This protein binds this small molecule.
Small molecule (SMILES): Nc1ncnc2c1ncn2[C@@H]1O[C@H](COP(=O)(O)OP(=O)(O)OP(O)(O)=S)[C@@H](O)[C@H]1O

Binding-site contacts:
Ligand atom PG contacts residue GLY19 of chain 1.D at 3.5 Å.
Ligand atom O2A contacts residue SER21 of chain 1.D at 3.5 Å (h-bond).
Ligand atom O3B contacts residue GLY17 of chain 1.D at 3.1 Å (h-bond).
Ligand atom PA contacts residue SER21 of chain 1.D at 3.4 Å.
Ligand atom C4' contacts residue SER21 of chain 1.D at 3.5 Å.
Ligand atom O1B contacts residue GLY17 of chain 1.D at 3.9 Å.
Ligand atom O3G contacts residue THR18 of chain 1.D at 3.7 Å.
Ligand atom PG contacts residue GLY17 of chain 1.D at 4.0 Å.
Ligand atom O3G contacts residue GLY19 of chain 1.D at 2.7 Å (h-bond).
Ligand atom O5' contacts residue SER21 of chain 1.D at 2.4 Å (h-bond).
Ligand atom S1G contacts residue SER21 of chain 1.D at 3.8 Å.
Ligand atom O2B contacts residue GLY17 of chain 1.D at 4.1 Å.
Ligand atom C2' contacts residue ASP61 of chain 1.D at 3.7 Å.
Ligand atom O1B contacts residue PRO16 of chain 1.D at 3.8 Å.
Ligand atom C3' contacts residue ASP62 of chain 1.D at 4.0 Å.
Ligand atom O2' contacts residue PRO44 of chain 1.D at 3.6 Å.
Ligand atom C5' contacts residue SER21 of chain 1.D at 2.9 Å.
Ligand atom O3G contacts residue GLY17 of chain 1.D at 3.6 Å.
Ligand atom C3' contacts residue ASP61 of chain 1.D at 3.4 Å.
Ligand atom C5' contacts residue ASP61 of chain 1.D at 3.4 Å.
Ligand atom O3' contacts residue PRO44 of chain 1.D at 3.2 Å.
Ligand atom PG contacts residue LYS20 of chain 1.D at 4.2 Å.
Ligand atom O4' contacts residue SER21 of chain 1.D at 2.9 Å (h-bond).
Ligand atom O3' contacts residue ASP62 of chain 1.D at 3.5 Å.
Ligand atom O4' contacts residue ASP61 of chain 1.D at 3.2 Å (salt-bridge).
Ligand atom S1G contacts residue GLY19 of chain 1.D at 3.2 Å (h-bond).
Ligand atom S1G contacts residue LYS20 of chain 1.D at 3.0 Å (salt-bridge).
Ligand atom S1G contacts residue THR18 of chain 1.D at 3.7 Å.
Ligand atom PB contacts residue GLY17 of chain 1.D at 3.8 Å.
Ligand atom O3' contacts residue ASP61 of chain 1.D at 3.4 Å (salt-bridge).
Ligand atom PG contacts residue SER21 of chain 1.D at 4.2 Å.
Ligand atom S1G contacts residue GLY17 of chain 1.D at 4.0 Å.
Ligand atom PG contacts residue THR18 of chain 1.D at 4.1 Å.
Ligand atom N9 contacts residue ASP61 of chain 1.D at 3.9 Å.
Ligand atom O2G contacts residue SER21 of chain 1.D at 3.0 Å (h-bond).
Ligand atom C8 contacts residue ASP61 of chain 1.D at 3.3 Å.
Ligand atom O3A contacts residue SER21 of chain 1.D at 3.8 Å.
Ligand atom C1' contacts residue ASP61 of chain 1.D at 3.8 Å.
Ligand atom C4' contacts residue ASP61 of chain 1.D at 3.7 Å.
Ligand atom C5' contacts residue ASP62 of chain 1.D at 4.0 Å.

Sequence of chain 1.D:
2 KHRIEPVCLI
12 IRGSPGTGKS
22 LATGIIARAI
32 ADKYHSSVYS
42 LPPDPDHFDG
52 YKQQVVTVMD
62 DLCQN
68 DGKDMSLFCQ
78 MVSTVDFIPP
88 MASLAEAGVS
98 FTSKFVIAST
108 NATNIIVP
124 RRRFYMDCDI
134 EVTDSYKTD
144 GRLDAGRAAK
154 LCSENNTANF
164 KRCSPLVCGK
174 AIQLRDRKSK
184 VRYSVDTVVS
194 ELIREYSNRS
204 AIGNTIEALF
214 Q